Binding-site contacts:
Ligand atom C2 contacts residue ARG235 of chain 1.G at 4.3 Å.
Ligand atom C1 contacts residue ARG235 of chain 1.G at 4.0 Å.
Ligand atom C1 contacts residue ASN258 of chain 1.G at 1.5 Å.
Ligand atom C4 contacts residue ASN258 of chain 1.G at 4.2 Å.
Ligand atom C3 contacts residue ARG235 of chain 1.G at 4.4 Å.
Ligand atom O7 contacts residue ASN258 of chain 1.G at 3.2 Å (h-bond).
Ligand atom N2 contacts residue ASN258 of chain 1.G at 2.9 Å (h-bond).
Ligand atom O5 contacts residue ASN258 of chain 1.G at 2.4 Å (h-bond).
Ligand atom C8 contacts residue TYR257 of chain 1.G at 3.8 Å (hydrophobic).
Ligand atom C7 contacts residue ASN258 of chain 1.G at 3.2 Å.
Ligand atom C2 contacts residue ASN258 of chain 1.G at 2.5 Å.
Ligand atom C3 contacts residue ASN258 of chain 1.G at 3.8 Å.
Ligand atom N2 contacts residue ARG235 of chain 1.G at 3.8 Å.
Ligand atom C8 contacts residue THR256 of chain 1.G at 3.4 Å.
Ligand atom C8 contacts residue ASN258 of chain 1.G at 3.8 Å.
Ligand atom C5 contacts residue ASN258 of chain 1.G at 3.7 Å.

Sequence of chain 1.G:
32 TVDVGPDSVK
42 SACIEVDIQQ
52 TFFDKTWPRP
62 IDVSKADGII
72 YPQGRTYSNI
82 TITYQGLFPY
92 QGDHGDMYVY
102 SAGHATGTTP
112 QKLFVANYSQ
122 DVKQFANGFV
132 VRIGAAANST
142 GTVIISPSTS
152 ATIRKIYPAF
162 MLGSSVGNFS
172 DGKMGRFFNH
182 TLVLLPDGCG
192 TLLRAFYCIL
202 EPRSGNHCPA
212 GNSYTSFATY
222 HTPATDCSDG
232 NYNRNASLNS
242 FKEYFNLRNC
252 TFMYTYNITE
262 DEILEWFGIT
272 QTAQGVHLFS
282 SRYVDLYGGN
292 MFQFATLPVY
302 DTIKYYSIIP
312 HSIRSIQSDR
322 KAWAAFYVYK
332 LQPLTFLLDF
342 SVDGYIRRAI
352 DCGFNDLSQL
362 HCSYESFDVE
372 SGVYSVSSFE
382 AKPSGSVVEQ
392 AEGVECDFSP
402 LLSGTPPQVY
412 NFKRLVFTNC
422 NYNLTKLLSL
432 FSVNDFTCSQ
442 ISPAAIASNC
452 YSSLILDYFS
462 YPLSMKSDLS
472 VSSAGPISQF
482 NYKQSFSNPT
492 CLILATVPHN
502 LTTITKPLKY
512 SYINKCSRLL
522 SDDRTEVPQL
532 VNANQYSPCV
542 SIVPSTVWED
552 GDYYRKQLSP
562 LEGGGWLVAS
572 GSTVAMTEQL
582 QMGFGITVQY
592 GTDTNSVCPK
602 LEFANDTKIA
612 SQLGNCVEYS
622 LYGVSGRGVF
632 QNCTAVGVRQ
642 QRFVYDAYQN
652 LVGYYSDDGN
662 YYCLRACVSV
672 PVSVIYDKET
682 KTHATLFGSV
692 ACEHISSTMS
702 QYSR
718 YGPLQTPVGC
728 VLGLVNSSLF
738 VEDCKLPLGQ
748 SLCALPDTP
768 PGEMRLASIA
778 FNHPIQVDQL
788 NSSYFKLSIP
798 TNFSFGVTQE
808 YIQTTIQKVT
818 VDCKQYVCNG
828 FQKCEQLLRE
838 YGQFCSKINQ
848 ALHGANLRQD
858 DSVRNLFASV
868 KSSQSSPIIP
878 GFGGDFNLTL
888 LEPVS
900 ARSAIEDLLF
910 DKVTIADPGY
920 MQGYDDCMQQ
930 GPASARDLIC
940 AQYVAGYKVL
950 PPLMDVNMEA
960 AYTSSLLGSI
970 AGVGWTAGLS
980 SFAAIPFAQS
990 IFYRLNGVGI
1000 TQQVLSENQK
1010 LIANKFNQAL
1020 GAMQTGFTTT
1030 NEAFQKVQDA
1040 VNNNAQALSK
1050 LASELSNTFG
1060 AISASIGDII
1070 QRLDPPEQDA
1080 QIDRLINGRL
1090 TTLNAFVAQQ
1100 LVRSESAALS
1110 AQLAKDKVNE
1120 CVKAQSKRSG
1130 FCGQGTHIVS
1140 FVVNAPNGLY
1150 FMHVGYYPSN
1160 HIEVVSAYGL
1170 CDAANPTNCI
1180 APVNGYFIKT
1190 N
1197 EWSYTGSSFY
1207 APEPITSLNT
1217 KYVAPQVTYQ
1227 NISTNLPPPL

A small-molecule ligand and the protein it binds are described below.
Small molecule (SMILES): CC(=O)N[C@H]1[C@H](O[C@H]2[C@H](O)[C@@H](NC(C)=O)CO[C@@H]2CO)O[C@H](CO)[C@@H](O)[C@@H]1O